Sequence of chain 1.B:
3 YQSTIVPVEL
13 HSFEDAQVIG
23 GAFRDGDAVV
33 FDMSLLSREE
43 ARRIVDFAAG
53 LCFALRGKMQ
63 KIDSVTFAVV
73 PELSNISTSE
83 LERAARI

The protein below binds the small molecule below.
Small molecule (SMILES): CC(C)C[C@@H](C=O)NC(=O)[C@H](Cc1ccccc1)NC(=O)[C@H](CO)NC(=O)[C@@H]1CCCN1C(=O)[C@@H](NC(=O)[C@H](CC(=O)O)NC(=O)[C@H](CC(C)C)NC(=O)[C@@H](N)CC(=O)O)C(C)C

Binding-site contacts:
Ligand atom CD1 contacts residue ALA43 of chain 1.A at 4.1 Å (hydrophobic).
Ligand atom CD1 contacts residue ARG44 of chain 1.A at 3.6 Å.
Ligand atom OG contacts residue GLU16 of chain 1.B at 2.9 Å (salt-bridge).
Ligand atom CD2 contacts residue SER66 of chain 1.A at 4.2 Å.
Ligand atom CB contacts residue GLN19 of chain 1.B at 4.0 Å.
Ligand atom CG2 contacts residue PHE69 of chain 1.A at 4.0 Å (hydrophobic).
Ligand atom CD2 contacts residue VAL47 of chain 1.A at 4.0 Å (hydrophobic).
Ligand atom O contacts residue PHE69 of chain 1.A at 3.7 Å.
Ligand atom CA contacts residue PHE69 of chain 1.A at 4.3 Å (hydrophobic).
Ligand atom CG contacts residue GLN19 of chain 1.B at 4.2 Å.
Ligand atom CE1 contacts residue PHE49 of chain 1.B at 3.6 Å (hydrophobic).
Ligand atom C contacts residue LYS63 of chain 1.A at 4.1 Å.
Ligand atom CD1 contacts residue VAL47 of chain 1.A at 3.9 Å (hydrophobic).
Ligand atom CG contacts residue ALA51 of chain 1.A at 3.7 Å (hydrophobic).
Ligand atom O contacts residue VAL47 of chain 1.A at 3.7 Å.
Ligand atom OD1 contacts residue LYS63 of chain 1.A at 4.3 Å.
Ligand atom CB contacts residue ARG40 of chain 1.A at 4.0 Å.
Ligand atom C contacts residue PHE69 of chain 1.A at 4.0 Å (hydrophobic).
Ligand atom CG2 contacts residue GLN62 of chain 1.A at 4.1 Å.
Ligand atom CD1 contacts residue ALA51 of chain 1.A at 3.6 Å (hydrophobic).
Ligand atom CD2 contacts residue MET35 of chain 1.A at 3.8 Å (hydrophobic).
Ligand atom C contacts residue PHE69 of chain 1.A at 4.1 Å (hydrophobic).
Ligand atom CD2 contacts residue CYS54 of chain 1.A at 4.3 Å (hydrophobic).
Ligand atom CG2 contacts residue LYS63 of chain 1.A at 4.1 Å.
Ligand atom CG contacts residue VAL47 of chain 1.A at 4.0 Å (hydrophobic).
Ligand atom N contacts residue PHE69 of chain 1.A at 4.3 Å.
Ligand atom CD2 contacts residue PHE69 of chain 1.A at 3.8 Å (hydrophobic).
Ligand atom CG2 contacts residue MET61 of chain 1.A at 3.7 Å (hydrophobic).
Ligand atom CG contacts residue PHE69 of chain 1.A at 3.9 Å (hydrophobic).
Ligand atom O contacts residue ARG44 of chain 1.A at 3.4 Å (salt-bridge).
Ligand atom CD2 contacts residue ARG40 of chain 1.A at 4.0 Å.
Ligand atom CD1 contacts residue CYS54 of chain 1.A at 3.9 Å (hydrophobic).
Ligand atom CD2 contacts residue ALA43 of chain 1.A at 3.8 Å (hydrophobic).
Ligand atom N contacts residue PHE69 of chain 1.A at 4.1 Å.
Ligand atom CD contacts residue ALA51 of chain 1.A at 4.2 Å (hydrophobic).
Ligand atom CZ contacts residue PHE49 of chain 1.B at 3.7 Å (hydrophobic).
Ligand atom O contacts residue LYS63 of chain 1.A at 2.9 Å (salt-bridge).
Ligand atom CG1 contacts residue MET61 of chain 1.A at 4.0 Å (hydrophobic).
Ligand atom CB contacts residue GLU16 of chain 1.B at 4.1 Å.
Ligand atom N contacts residue ARG44 of chain 1.A at 4.3 Å.

Sequence of chain 1.A:
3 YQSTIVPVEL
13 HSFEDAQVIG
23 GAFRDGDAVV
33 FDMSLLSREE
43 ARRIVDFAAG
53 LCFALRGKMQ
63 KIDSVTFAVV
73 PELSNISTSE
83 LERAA